Sequence of chain 2.C:
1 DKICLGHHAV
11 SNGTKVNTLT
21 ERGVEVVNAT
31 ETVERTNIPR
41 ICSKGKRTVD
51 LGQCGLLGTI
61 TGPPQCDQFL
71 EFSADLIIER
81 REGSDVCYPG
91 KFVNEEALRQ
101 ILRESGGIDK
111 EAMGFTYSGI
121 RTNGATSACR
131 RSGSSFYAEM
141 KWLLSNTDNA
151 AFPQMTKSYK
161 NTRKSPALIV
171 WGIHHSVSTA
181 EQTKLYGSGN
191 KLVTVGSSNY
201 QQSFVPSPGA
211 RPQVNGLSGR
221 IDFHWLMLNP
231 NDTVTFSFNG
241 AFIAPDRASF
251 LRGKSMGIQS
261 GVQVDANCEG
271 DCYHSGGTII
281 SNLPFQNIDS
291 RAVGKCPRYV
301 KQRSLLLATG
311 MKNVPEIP

This small molecule binds to this protein.
Small molecule (SMILES): CC(=O)N[C@H]1[C@H]([C@H](O)[C@H](O)CO)O[C@@](OC[C@H]2OC[C@H](O)[C@@H](O)[C@H]2O)(C(=O)O)C[C@@H]1O

Binding-site contacts:
Ligand atom O8 contacts residue TRP142 of chain 2.C at 4.4 Å.
Ligand atom C9 contacts residue HIS174 of chain 2.C at 4.4 Å.
Ligand atom O4 contacts residue ALA125 of chain 2.C at 3.6 Å (h-bond).
Ligand atom O9 contacts residue TYR88 of chain 2.C at 3.1 Å (h-bond).
Ligand atom C10 contacts residue TRP142 of chain 2.C at 4.2 Å (hydrophobic).
Ligand atom O9 contacts residue GLU181 of chain 2.C at 2.7 Å (salt-bridge).
Ligand atom O9 contacts residue HIS174 of chain 2.C at 3.8 Å.
Ligand atom C8 contacts residue GLU181 of chain 2.C at 4.1 Å.
Ligand atom C2 contacts residue THR126 of chain 2.C at 4.3 Å.
Ligand atom C1 contacts residue SER127 of chain 2.C at 3.5 Å.
Ligand atom C9 contacts residue TYR88 of chain 2.C at 4.1 Å (hydrophobic).
Ligand atom C4 contacts residue LEU217 of chain 2.C at 4.2 Å (hydrophobic).
Ligand atom O1B contacts residue LEU217 of chain 2.C at 4.0 Å.
Ligand atom C11 contacts residue ALA125 of chain 2.C at 3.6 Å (hydrophobic).
Ligand atom C5 contacts residue LEU217 of chain 2.C at 4.1 Å (hydrophobic).
Ligand atom C9 contacts residue GLU181 of chain 2.C at 3.4 Å.
Ligand atom O8 contacts residue LEU217 of chain 2.C at 4.2 Å.
Ligand atom C11 contacts residue LEU144 of chain 2.C at 3.6 Å (hydrophobic).
Ligand atom O8 contacts residue THR126 of chain 2.C at 4.1 Å.
Ligand atom C10 contacts residue ALA125 of chain 2.C at 3.5 Å (hydrophobic).
Ligand atom O10 contacts residue LEU144 of chain 2.C at 4.4 Å.
Ligand atom O1B contacts residue SER127 of chain 2.C at 2.8 Å (h-bond).
Ligand atom O1A contacts residue SER127 of chain 2.C at 3.2 Å.
Ligand atom C4 contacts residue ALA125 of chain 2.C at 3.2 Å (hydrophobic).
Ligand atom O8 contacts residue TYR88 of chain 2.C at 3.8 Å.
Ligand atom O6 contacts residue ALA125 of chain 2.C at 4.2 Å.
Ligand atom O1B contacts residue THR126 of chain 2.C at 2.7 Å (h-bond).
Ligand atom C6 contacts residue ALA125 of chain 2.C at 3.9 Å (hydrophobic).
Ligand atom C4 contacts residue THR126 of chain 2.C at 4.2 Å.
Ligand atom O6 contacts residue THR126 of chain 2.C at 3.5 Å (h-bond).
Ligand atom C11 contacts residue TRP142 of chain 2.C at 4.0 Å (hydrophobic).
Ligand atom N5 contacts residue ALA125 of chain 2.C at 2.7 Å (h-bond).
Ligand atom C5 contacts residue ALA125 of chain 2.C at 3.4 Å (hydrophobic).
Ligand atom N5 contacts residue TRP142 of chain 2.C at 4.4 Å.
Ligand atom C11 contacts residue GLY124 of chain 2.C at 3.6 Å.
Ligand atom C6 contacts residue LEU217 of chain 2.C at 3.6 Å (hydrophobic).
Ligand atom O10 contacts residue LEU185 of chain 2.C at 3.8 Å.
Ligand atom C9 contacts residue TRP142 of chain 2.C at 4.1 Å (hydrophobic).
Ligand atom C1 contacts residue THR126 of chain 2.C at 3.8 Å.
Ligand atom O10 contacts residue TRP142 of chain 2.C at 4.2 Å.